Sequence of chain 2.A:
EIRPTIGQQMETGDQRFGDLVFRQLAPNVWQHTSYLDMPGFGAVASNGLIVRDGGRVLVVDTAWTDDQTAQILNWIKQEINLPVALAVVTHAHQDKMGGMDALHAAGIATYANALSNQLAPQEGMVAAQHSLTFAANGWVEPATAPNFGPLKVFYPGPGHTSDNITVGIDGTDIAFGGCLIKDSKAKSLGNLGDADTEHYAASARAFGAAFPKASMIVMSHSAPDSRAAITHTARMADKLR

Binding-site contacts:
Ligand atom OAF contacts residue HIS122 of chain 2.A at 3.7 Å.
Ligand atom OAH contacts residue CYS208 of chain 2.A at 3.2 Å.
Ligand atom NAP contacts residue ZN1 of chain 2.C at 2.1 Å.
Ligand atom C contacts residue ZN1 of chain 2.D at 3.4 Å.
Ligand atom NAP contacts residue HIS250 of chain 2.A at 3.5 Å (h-bond).
Ligand atom CAT contacts residue HIS250 of chain 2.A at 3.7 Å.
Ligand atom NAP contacts residue ASP124 of chain 2.A at 3.1 Å (salt-bridge).
Ligand atom CAA contacts residue LEU65 of chain 2.A at 3.8 Å (hydrophobic).
Ligand atom OAH contacts residue ZN1 of chain 2.C at 2.2 Å.
Ligand atom CAC contacts residue ZN1 of chain 2.C at 3.6 Å.
Ligand atom CAI contacts residue GLU152 of chain 2.A at 3.3 Å.
Ligand atom OAF contacts residue GLN123 of chain 2.A at 3.0 Å (h-bond).
Ligand atom CAC contacts residue HIS250 of chain 2.A at 3.2 Å.
Ligand atom O contacts residue HIS122 of chain 2.A at 3.0 Å (h-bond).
Ligand atom OXT contacts residue ASN220 of chain 2.A at 3.0 Å (h-bond).
Ligand atom CAB contacts residue ASN220 of chain 2.A at 3.6 Å.
Ligand atom OAE contacts residue LYS211 of chain 2.A at 2.8 Å (salt-bridge).
Ligand atom OAH contacts residue LYS211 of chain 2.A at 3.1 Å (salt-bridge).
Ligand atom CAA contacts residue TRP93 of chain 2.A at 3.6 Å (hydrophobic).
Ligand atom OAE contacts residue ASN220 of chain 2.A at 3.0 Å (h-bond).
Ligand atom OAE contacts residue GLY219 of chain 2.A at 3.4 Å.
Ligand atom CAM contacts residue GLN123 of chain 2.A at 3.5 Å.
Ligand atom CAT contacts residue HIS189 of chain 2.A at 3.7 Å.
Ligand atom CAJ contacts residue HIS122 of chain 2.A at 3.4 Å.
Ligand atom NAN contacts residue GLN123 of chain 2.A at 3.6 Å.
Ligand atom C contacts residue HIS122 of chain 2.A at 3.4 Å.
Ligand atom CAJ contacts residue GLU152 of chain 2.A at 3.5 Å.
Ligand atom OAH contacts residue HIS250 of chain 2.A at 2.9 Å (h-bond).
Ligand atom O contacts residue HIS189 of chain 2.A at 3.0 Å.
Ligand atom CBB contacts residue ZN1 of chain 2.C at 3.0 Å.
Ligand atom CB contacts residue ZN1 of chain 2.C at 3.2 Å.
Ligand atom CAW contacts residue GLN123 of chain 2.A at 3.7 Å.
Ligand atom CAK contacts residue GLU152 of chain 2.A at 3.6 Å.
Ligand atom OAF contacts residue ASP124 of chain 2.A at 3.4 Å (salt-bridge).
Ligand atom O contacts residue ZN1 of chain 2.D at 2.5 Å.
Ligand atom CAT contacts residue LYS211 of chain 2.A at 3.3 Å.
Ligand atom CAT contacts residue ZN1 of chain 2.C at 3.0 Å.
Ligand atom CB contacts residue ASP124 of chain 2.A at 3.3 Å.
Ligand atom CA contacts residue ASP124 of chain 2.A at 3.8 Å.
Ligand atom CAK contacts residue MET154 of chain 2.A at 3.6 Å (hydrophobic).

The small molecule below binds the protein below.
Small molecule (SMILES): Cc1onc(-c2ccccc2)c1C(=O)N[C@H](C(=O)O)[C@@H]1N[C@@H](C(=O)O)C(C)(C)S1